Binding-site contacts:
Ligand atom C1 contacts residue SER161 of chain 1.A at 3.9 Å.
Ligand atom C8 contacts residue LEU164 of chain 1.A at 3.6 Å (hydrophobic).
Ligand atom C7 contacts residue LEU164 of chain 1.A at 4.1 Å (hydrophobic).
Ligand atom C9 contacts residue LEU164 of chain 1.A at 3.7 Å (hydrophobic).
Ligand atom C1 contacts residue CYS174 of chain 1.A at 3.4 Å (hydrophobic).
Ligand atom C8 contacts residue ALA60 of chain 1.A at 4.2 Å (hydrophobic).
Ligand atom N11 contacts residue ASP114 of chain 1.A at 3.3 Å (salt-bridge).
Ligand atom N10 contacts residue ASP114 of chain 1.A at 2.8 Å (salt-bridge).
Ligand atom C8 contacts residue GLN113 of chain 1.A at 3.4 Å.
Ligand atom C1 contacts residue ASN162 of chain 1.A at 3.4 Å.
Ligand atom C7 contacts residue GLN113 of chain 1.A at 3.6 Å.
Ligand atom C5 contacts residue VAL47 of chain 1.A at 4.2 Å (hydrophobic).
Ligand atom N10 contacts residue LEU164 of chain 1.A at 4.0 Å.
Ligand atom C12 contacts residue ALA60 of chain 1.A at 3.8 Å (hydrophobic).
Ligand atom C12 contacts residue MET116 of chain 1.A at 3.6 Å (hydrophobic).
Ligand atom N11 contacts residue MET116 of chain 1.A at 2.7 Å (h-bond).
Ligand atom C1 contacts residue ASP175 of chain 1.A at 4.2 Å.
Ligand atom C14 contacts residue VAL47 of chain 1.A at 4.2 Å (hydrophobic).
Ligand atom C9 contacts residue ALA60 of chain 1.A at 3.6 Å (hydrophobic).
Ligand atom N11 contacts residue LEU115 of chain 1.A at 3.6 Å.
Ligand atom N11 contacts residue ALA60 of chain 1.A at 3.5 Å.
Ligand atom C12 contacts residue ILE39 of chain 1.A at 4.3 Å (hydrophobic).
Ligand atom C13 contacts residue LEU164 of chain 1.A at 4.3 Å (hydrophobic).
Ligand atom C13 contacts residue ALA60 of chain 1.A at 3.9 Å (hydrophobic).
Ligand atom O3 contacts residue LYS62 of chain 1.A at 4.3 Å.
Ligand atom C2 contacts residue CYS174 of chain 1.A at 3.9 Å (hydrophobic).
Ligand atom C6 contacts residue VAL47 of chain 1.A at 4.3 Å (hydrophobic).
Ligand atom O3 contacts residue CYS174 of chain 1.A at 4.2 Å.
Ligand atom N10 contacts residue LEU115 of chain 1.A at 4.0 Å.
Ligand atom C9 contacts residue ASP114 of chain 1.A at 4.0 Å.
Ligand atom N10 contacts residue MET116 of chain 1.A at 3.6 Å (h-bond).
Ligand atom C12 contacts residue LEU115 of chain 1.A at 4.2 Å (hydrophobic).
Ligand atom N10 contacts residue ALA60 of chain 1.A at 3.3 Å.

Sequence of chain 1.A:
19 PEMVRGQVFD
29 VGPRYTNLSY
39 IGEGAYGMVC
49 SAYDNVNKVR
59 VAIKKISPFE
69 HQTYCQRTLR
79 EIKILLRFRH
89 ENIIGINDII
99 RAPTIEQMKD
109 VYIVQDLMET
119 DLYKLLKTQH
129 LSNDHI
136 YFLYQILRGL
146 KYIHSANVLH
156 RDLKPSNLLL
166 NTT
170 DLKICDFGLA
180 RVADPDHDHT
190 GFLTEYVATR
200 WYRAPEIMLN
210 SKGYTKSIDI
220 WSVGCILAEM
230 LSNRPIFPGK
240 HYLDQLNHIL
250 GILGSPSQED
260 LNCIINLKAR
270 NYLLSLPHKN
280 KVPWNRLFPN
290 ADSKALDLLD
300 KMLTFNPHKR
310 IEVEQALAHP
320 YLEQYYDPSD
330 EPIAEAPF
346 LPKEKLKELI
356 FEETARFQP

The small molecule below binds the protein below.
Small molecule (SMILES): CC(=O)NCc1ccc2[nH]ncc2c1